This protein binds this small molecule.
Small molecule (SMILES): CC(=O)N[C@@H]1[C@@H](O)[C@H](O)[C@@H](CO)O[C@H]1O

Sequence of chain 1.A:
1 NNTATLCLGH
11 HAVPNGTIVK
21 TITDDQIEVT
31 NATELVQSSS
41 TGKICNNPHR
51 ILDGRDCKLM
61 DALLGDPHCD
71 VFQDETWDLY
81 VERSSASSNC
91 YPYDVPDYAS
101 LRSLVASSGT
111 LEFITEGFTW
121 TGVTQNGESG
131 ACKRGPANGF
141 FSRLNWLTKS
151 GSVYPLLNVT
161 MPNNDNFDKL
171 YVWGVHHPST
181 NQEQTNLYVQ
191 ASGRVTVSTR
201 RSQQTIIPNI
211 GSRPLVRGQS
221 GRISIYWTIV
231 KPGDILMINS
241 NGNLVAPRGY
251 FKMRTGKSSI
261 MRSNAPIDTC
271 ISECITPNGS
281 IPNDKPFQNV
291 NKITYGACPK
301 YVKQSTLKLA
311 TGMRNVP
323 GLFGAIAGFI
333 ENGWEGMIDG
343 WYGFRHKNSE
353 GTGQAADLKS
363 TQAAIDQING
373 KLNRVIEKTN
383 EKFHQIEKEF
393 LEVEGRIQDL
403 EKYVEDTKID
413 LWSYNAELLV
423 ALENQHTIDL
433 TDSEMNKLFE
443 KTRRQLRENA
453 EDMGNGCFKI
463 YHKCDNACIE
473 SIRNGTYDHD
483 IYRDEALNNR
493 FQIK

Binding-site contacts:
Ligand atom C6 contacts residue LEU374 of chain 1.A at 3.7 Å (hydrophobic).
Ligand atom O6 contacts residue LEU374 of chain 1.A at 3.2 Å.
Ligand atom C7 contacts residue ASN31 of chain 1.A at 3.2 Å.
Ligand atom C1 contacts residue THR311 of chain 1.A at 3.8 Å.
Ligand atom O6 contacts residue THR311 of chain 1.A at 4.3 Å.
Ligand atom O7 contacts residue ASN31 of chain 1.A at 3.4 Å (h-bond).
Ligand atom C5 contacts residue ASN31 of chain 1.A at 3.8 Å.
Ligand atom O5 contacts residue THR311 of chain 1.A at 3.4 Å (h-bond).
Ligand atom C2 contacts residue ASN31 of chain 1.A at 2.5 Å.
Ligand atom C1 contacts residue ASN31 of chain 1.A at 1.5 Å.
Ligand atom C4 contacts residue ASN31 of chain 1.A at 4.4 Å.
Ligand atom C6 contacts residue THR311 of chain 1.A at 4.3 Å.
Ligand atom N2 contacts residue ASN31 of chain 1.A at 2.8 Å (h-bond).
Ligand atom C8 contacts residue ASN31 of chain 1.A at 4.3 Å.
Ligand atom C3 contacts residue ASN31 of chain 1.A at 3.9 Å.
Ligand atom O5 contacts residue ASN31 of chain 1.A at 2.4 Å (h-bond).